Sequence of chain 1.A:
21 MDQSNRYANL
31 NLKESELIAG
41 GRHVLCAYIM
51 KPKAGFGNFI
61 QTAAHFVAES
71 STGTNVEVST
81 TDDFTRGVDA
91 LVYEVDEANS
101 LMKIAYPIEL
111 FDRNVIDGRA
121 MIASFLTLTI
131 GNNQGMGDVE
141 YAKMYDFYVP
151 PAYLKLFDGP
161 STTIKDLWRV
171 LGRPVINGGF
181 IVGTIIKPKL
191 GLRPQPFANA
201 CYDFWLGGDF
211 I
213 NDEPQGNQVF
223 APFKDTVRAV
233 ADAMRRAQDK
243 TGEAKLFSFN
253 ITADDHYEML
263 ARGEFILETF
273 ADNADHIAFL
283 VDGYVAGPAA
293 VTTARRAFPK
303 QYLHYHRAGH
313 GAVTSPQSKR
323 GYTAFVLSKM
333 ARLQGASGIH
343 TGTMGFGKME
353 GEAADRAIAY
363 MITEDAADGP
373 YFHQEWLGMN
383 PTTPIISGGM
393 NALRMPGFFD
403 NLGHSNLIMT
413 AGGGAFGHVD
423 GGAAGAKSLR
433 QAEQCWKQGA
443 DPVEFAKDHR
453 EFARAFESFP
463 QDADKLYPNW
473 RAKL

Sequence of chain 1.B:
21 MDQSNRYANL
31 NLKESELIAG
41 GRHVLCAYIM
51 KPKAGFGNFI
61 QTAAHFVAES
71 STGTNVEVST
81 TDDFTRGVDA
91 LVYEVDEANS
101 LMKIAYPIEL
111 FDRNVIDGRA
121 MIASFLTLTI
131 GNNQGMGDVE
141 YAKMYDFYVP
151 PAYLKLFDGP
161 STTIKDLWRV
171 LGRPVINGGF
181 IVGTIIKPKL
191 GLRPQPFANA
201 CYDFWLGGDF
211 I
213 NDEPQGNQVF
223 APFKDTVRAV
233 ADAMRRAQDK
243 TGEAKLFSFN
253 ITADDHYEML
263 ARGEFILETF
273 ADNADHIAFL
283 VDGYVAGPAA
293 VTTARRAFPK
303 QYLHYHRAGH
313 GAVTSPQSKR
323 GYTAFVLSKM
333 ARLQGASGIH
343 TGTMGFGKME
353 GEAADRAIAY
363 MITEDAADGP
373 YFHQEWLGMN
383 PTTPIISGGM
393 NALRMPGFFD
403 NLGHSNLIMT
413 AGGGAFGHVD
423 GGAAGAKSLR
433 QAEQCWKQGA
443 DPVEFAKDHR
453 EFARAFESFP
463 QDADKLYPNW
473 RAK

Binding-site contacts:
Ligand atom O2 contacts residue ASP214 of chain 1.B at 3.3 Å (salt-bridge).
Ligand atom O4 contacts residue GLY390 of chain 1.B at 3.0 Å.
Ligand atom O4P contacts residue ARG309 of chain 1.B at 3.0 Å (salt-bridge).
Ligand atom O3 contacts residue HIS308 of chain 1.B at 2.8 Å (h-bond).
Ligand atom O3 contacts residue GLU215 of chain 1.B at 2.9 Å (salt-bridge).
Ligand atom O1P contacts residue THR74 of chain 1.A at 2.7 Å (h-bond).
Ligand atom O5P contacts residue SER389 of chain 1.B at 3.1 Å (h-bond).
Ligand atom O6 contacts residue LYS189 of chain 1.B at 2.6 Å (salt-bridge).
Ligand atom O2P contacts residue GLY414 of chain 1.B at 2.8 Å (h-bond).
Ligand atom C3 contacts residue KCX212 of chain 1.B at 3.1 Å.
Ligand atom O3 contacts residue ASN132 of chain 1.A at 3.0 Å (h-bond).
Ligand atom O3P contacts residue GLY391 of chain 1.B at 2.8 Å (h-bond).
Ligand atom C contacts residue MG1 of chain 1.J at 2.8 Å.
Ligand atom O1 contacts residue LYS187 of chain 1.B at 2.9 Å (salt-bridge).
Ligand atom O4 contacts residue SER389 of chain 1.B at 3.1 Å (h-bond).
Ligand atom C2 contacts residue LYS187 of chain 1.B at 3.6 Å.
Ligand atom O2 contacts residue LYS187 of chain 1.B at 3.0 Å (salt-bridge).
Ligand atom C2 contacts residue MG1 of chain 1.J at 2.7 Å.
Ligand atom O7 contacts residue LYS350 of chain 1.B at 3.0 Å (salt-bridge).
Ligand atom O6 contacts residue GLU215 of chain 1.B at 3.2 Å (salt-bridge).
Ligand atom C contacts residue LYS187 of chain 1.B at 3.4 Å.
Ligand atom C contacts residue ASN132 of chain 1.A at 3.2 Å.
Ligand atom O1P contacts residue GLY415 of chain 1.B at 2.9 Å (h-bond).
Ligand atom O5P contacts residue HIS342 of chain 1.B at 2.8 Å (h-bond).
Ligand atom O7 contacts residue GLU69 of chain 1.A at 3.5 Å (salt-bridge).
Ligand atom O2 contacts residue ILE185 of chain 1.B at 3.5 Å.
Ligand atom O3 contacts residue MG1 of chain 1.J at 2.1 Å.
Ligand atom O3P contacts residue THR74 of chain 1.A at 3.4 Å (h-bond).
Ligand atom O6 contacts residue LYS187 of chain 1.B at 3.2 Å (salt-bridge).
Ligand atom O6 contacts residue ASP214 of chain 1.B at 3.1 Å (salt-bridge).
Ligand atom O2 contacts residue KCX212 of chain 1.B at 3.0 Å (h-bond).
Ligand atom O2 contacts residue MG1 of chain 1.J at 2.2 Å.
Ligand atom O3P contacts residue LYS350 of chain 1.B at 2.6 Å (salt-bridge).
Ligand atom O3 contacts residue KCX212 of chain 1.B at 2.9 Å (h-bond).
Ligand atom C3 contacts residue MG1 of chain 1.J at 3.0 Å.
Ligand atom O6 contacts residue MG1 of chain 1.J at 2.1 Å.
Ligand atom O6P contacts residue ARG309 of chain 1.B at 2.9 Å (salt-bridge).
Ligand atom O1P contacts residue LYS187 of chain 1.B at 3.4 Å.
Ligand atom O6 contacts residue ASN132 of chain 1.A at 2.9 Å (h-bond).
Ligand atom O7 contacts residue ASN132 of chain 1.A at 3.5 Å (h-bond).

This small molecule binds to this protein.
Small molecule (SMILES): O=C(O)[C@@](O)(COP(=O)(O)O)[C@H](O)[C@H](O)COP(=O)(O)O